The protein below binds the small molecule below.
Small molecule (SMILES): CC(=O)N[C@H]1[C@H](O[C@H]2[C@H](O)[C@@H](NC(C)=O)CO[C@@H]2CO)O[C@H](CO)[C@@H](O)[C@@H]1O

Binding-site contacts:
Ligand atom O5 contacts residue TYR206 of chain 1.D at 4.1 Å.
Ligand atom N2 contacts residue ASN141 of chain 1.D at 2.9 Å (h-bond).
Ligand atom O7 contacts residue ASN141 of chain 1.D at 4.4 Å.
Ligand atom O6 contacts residue TYR206 of chain 1.D at 3.4 Å (h-bond).
Ligand atom C7 contacts residue ASN141 of chain 1.D at 3.9 Å.
Ligand atom C7 contacts residue LYS190 of chain 1.D at 3.3 Å.
Ligand atom N2 contacts residue LYS190 of chain 1.D at 4.5 Å.
Ligand atom C1 contacts residue TYR206 of chain 1.D at 4.1 Å (hydrophobic).
Ligand atom C4 contacts residue ASN141 of chain 1.D at 4.2 Å.
Ligand atom C6 contacts residue TYR206 of chain 1.D at 4.0 Å (hydrophobic).
Ligand atom C5 contacts residue ASN141 of chain 1.D at 3.6 Å.
Ligand atom C8 contacts residue ILE208 of chain 1.D at 3.7 Å (hydrophobic).
Ligand atom C2 contacts residue ASN141 of chain 1.D at 2.5 Å.
Ligand atom O7 contacts residue GLN188 of chain 1.D at 3.5 Å (h-bond).
Ligand atom O5 contacts residue ASN141 of chain 1.D at 2.3 Å (h-bond).
Ligand atom O6 contacts residue PHE186 of chain 1.D at 3.7 Å.
Ligand atom N2 contacts residue ILE208 of chain 1.D at 3.8 Å.
Ligand atom C8 contacts residue LYS190 of chain 1.D at 3.9 Å.
Ligand atom C3 contacts residue ASN141 of chain 1.D at 3.8 Å.
Ligand atom O7 contacts residue LYS190 of chain 1.D at 2.2 Å (salt-bridge).
Ligand atom O4 contacts residue TYR206 of chain 1.D at 4.4 Å.
Ligand atom C5 contacts residue TYR206 of chain 1.D at 3.9 Å (hydrophobic).
Ligand atom C1 contacts residue ASN141 of chain 1.D at 1.4 Å.
Ligand atom C7 contacts residue ILE208 of chain 1.D at 4.2 Å (hydrophobic).

Sequence of chain 1.D:
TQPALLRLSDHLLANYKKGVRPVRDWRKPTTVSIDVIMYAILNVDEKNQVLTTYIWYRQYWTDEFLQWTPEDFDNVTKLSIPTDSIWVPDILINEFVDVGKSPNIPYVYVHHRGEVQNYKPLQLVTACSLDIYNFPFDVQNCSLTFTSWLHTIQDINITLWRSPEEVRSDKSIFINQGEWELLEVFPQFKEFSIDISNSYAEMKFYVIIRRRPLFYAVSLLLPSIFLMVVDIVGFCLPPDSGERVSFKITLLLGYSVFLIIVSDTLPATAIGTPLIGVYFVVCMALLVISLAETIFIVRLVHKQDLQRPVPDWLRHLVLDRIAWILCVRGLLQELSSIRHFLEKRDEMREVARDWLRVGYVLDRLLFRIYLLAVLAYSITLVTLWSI